This protein binds this small molecule.
Small molecule (SMILES): Cn1ncc(C(=O)NCc2cocn2)c1C(=O)Nc1ccn2cc(-c3ccccc3)nc2n1

Binding-site contacts:
Ligand atom C18 contacts residue MET267 of chain 1.C at 3.5 Å (hydrophobic).
Ligand atom C30 contacts residue ALA243 of chain 1.C at 3.5 Å (hydrophobic).
Ligand atom C25 contacts residue LYS272 of chain 1.C at 3.3 Å.
Ligand atom O31 contacts residue THR242 of chain 1.C at 3.5 Å.
Ligand atom N9 contacts residue PHE283 of chain 1.C at 3.4 Å.
Ligand atom C22 contacts residue GLU275 of chain 1.C at 3.7 Å.
Ligand atom N12 contacts residue TYR247 of chain 1.C at 3.3 Å (h-bond).
Ligand atom N3 contacts residue PHE283 of chain 1.C at 3.7 Å.
Ligand atom C30 contacts residue THR239 of chain 1.C at 3.1 Å.
Ligand atom C20 contacts residue MET267 of chain 1.C at 3.7 Å (hydrophobic).
Ligand atom N12 contacts residue GLN280 of chain 1.C at 3.3 Å (h-bond).
Ligand atom C16 contacts residue MET267 of chain 1.C at 3.6 Å (hydrophobic).
Ligand atom C19 contacts residue MET267 of chain 1.C at 3.6 Å (hydrophobic).
Ligand atom C15 contacts residue GLY279 of chain 1.C at 3.4 Å.
Ligand atom N13 contacts residue GLY279 of chain 1.C at 3.7 Å.
Ligand atom C15 contacts residue TYR247 of chain 1.C at 3.7 Å (hydrophobic).
Ligand atom C18 contacts residue PHE283 of chain 1.C at 3.7 Å (hydrophobic).
Ligand atom C2 contacts residue PHE283 of chain 1.C at 3.5 Å (hydrophobic).
Ligand atom C33 contacts residue GLN280 of chain 1.C at 3.2 Å.
Ligand atom N12 contacts residue MET267 of chain 1.C at 3.7 Å.
Ligand atom C23 contacts residue GLU275 of chain 1.C at 3.2 Å.
Ligand atom C1 contacts residue PHE283 of chain 1.C at 3.3 Å (hydrophobic).
Ligand atom C11 contacts residue GLY279 of chain 1.C at 3.7 Å.
Ligand atom C24 contacts residue PRO266 of chain 1.C at 3.2 Å (hydrophobic).
Ligand atom C7 contacts residue ILE246 of chain 1.C at 3.4 Å (hydrophobic).
Ligand atom C4 contacts residue PHE283 of chain 1.C at 3.2 Å (hydrophobic).
Ligand atom N14 contacts residue MET267 of chain 1.C at 3.7 Å.
Ligand atom C23 contacts residue LYS272 of chain 1.C at 3.4 Å.
Ligand atom N13 contacts residue TYR247 of chain 1.C at 2.5 Å (h-bond).
Ligand atom C17 contacts residue MET267 of chain 1.C at 3.4 Å (hydrophobic).
Ligand atom C33 contacts residue VAL232 of chain 1.C at 3.6 Å (hydrophobic).
Ligand atom O31 contacts residue SER231 of chain 1.C at 3.2 Å.
Ligand atom O8 contacts residue PHE283 of chain 1.C at 3.5 Å.
Ligand atom C15 contacts residue MET267 of chain 1.C at 3.5 Å (hydrophobic).
Ligand atom C10 contacts residue LEU189 of chain 1.C at 3.6 Å (hydrophobic).
Ligand atom C25 contacts residue GLU275 of chain 1.C at 3.4 Å.
Ligand atom C11 contacts residue TYR247 of chain 1.C at 3.2 Å (hydrophobic).
Ligand atom C21 contacts residue PRO266 of chain 1.C at 3.7 Å (hydrophobic).
Ligand atom C20 contacts residue GLY279 of chain 1.C at 3.6 Å.
Ligand atom O26 contacts residue GLN280 of chain 1.C at 3.0 Å (h-bond).

Sequence of chain 1.C:
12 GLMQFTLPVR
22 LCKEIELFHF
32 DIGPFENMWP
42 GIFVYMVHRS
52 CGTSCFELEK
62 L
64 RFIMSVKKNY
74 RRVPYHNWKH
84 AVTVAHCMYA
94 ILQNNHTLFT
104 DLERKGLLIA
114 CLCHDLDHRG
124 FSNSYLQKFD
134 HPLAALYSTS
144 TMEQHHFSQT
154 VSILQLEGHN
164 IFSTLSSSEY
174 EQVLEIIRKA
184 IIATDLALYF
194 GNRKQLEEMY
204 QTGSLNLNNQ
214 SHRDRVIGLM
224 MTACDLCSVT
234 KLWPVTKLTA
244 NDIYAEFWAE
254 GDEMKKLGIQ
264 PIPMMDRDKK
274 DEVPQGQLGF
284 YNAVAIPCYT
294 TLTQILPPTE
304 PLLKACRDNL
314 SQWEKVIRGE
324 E